Sequence of chain 1.D:
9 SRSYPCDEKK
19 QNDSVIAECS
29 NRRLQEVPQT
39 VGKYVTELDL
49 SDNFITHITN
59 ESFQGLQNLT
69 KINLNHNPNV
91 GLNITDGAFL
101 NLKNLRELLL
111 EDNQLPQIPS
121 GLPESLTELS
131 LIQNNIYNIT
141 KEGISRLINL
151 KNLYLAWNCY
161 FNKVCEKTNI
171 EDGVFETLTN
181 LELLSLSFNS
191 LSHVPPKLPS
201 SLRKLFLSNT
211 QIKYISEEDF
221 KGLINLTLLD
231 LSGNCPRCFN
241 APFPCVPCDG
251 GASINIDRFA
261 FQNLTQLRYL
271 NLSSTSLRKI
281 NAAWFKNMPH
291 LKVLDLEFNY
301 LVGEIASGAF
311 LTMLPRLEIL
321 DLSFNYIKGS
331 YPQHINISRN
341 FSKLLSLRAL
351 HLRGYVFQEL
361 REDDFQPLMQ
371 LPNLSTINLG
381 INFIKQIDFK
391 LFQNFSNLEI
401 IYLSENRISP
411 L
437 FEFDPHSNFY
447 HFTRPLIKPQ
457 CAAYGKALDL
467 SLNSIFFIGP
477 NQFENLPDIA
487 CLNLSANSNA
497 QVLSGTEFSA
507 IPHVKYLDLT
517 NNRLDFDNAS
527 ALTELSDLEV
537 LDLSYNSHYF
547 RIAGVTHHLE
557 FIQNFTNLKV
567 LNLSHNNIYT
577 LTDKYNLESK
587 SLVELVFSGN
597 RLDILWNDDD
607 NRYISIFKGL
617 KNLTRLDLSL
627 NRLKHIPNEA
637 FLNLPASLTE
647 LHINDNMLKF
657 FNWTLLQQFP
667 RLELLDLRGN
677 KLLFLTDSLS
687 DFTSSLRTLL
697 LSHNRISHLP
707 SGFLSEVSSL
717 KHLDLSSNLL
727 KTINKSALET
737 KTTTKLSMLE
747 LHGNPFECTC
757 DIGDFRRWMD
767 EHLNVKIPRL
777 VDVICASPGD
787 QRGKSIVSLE

Binding-site contacts:
Ligand atom C5 contacts residue LEU661 of chain 1.D at 4.0 Å (hydrophobic).
Ligand atom C2 contacts residue ASN634 of chain 1.D at 4.2 Å.
Ligand atom C4 contacts residue ASN658 of chain 1.D at 4.1 Å.
Ligand atom O6 contacts residue THR660 of chain 1.D at 3.9 Å.
Ligand atom C3 contacts residue ASN658 of chain 1.D at 3.6 Å.
Ligand atom O7 contacts residue PHE656 of chain 1.D at 3.4 Å.
Ligand atom C1 contacts residue ASN658 of chain 1.D at 1.4 Å.
Ligand atom O6 contacts residue LEU661 of chain 1.D at 3.5 Å.
Ligand atom C7 contacts residue PHE656 of chain 1.D at 3.8 Å (hydrophobic).
Ligand atom C5 contacts residue THR660 of chain 1.D at 4.5 Å.
Ligand atom C6 contacts residue LEU661 of chain 1.D at 3.7 Å (hydrophobic).
Ligand atom C2 contacts residue ASN658 of chain 1.D at 2.2 Å.
Ligand atom C1 contacts residue LEU661 of chain 1.D at 4.2 Å (hydrophobic).
Ligand atom C1 contacts residue ASN634 of chain 1.D at 3.9 Å.
Ligand atom C1 contacts residue THR660 of chain 1.D at 4.1 Å.
Ligand atom O5 contacts residue ASN634 of chain 1.D at 3.9 Å.
Ligand atom O7 contacts residue ASN658 of chain 1.D at 3.5 Å (h-bond).
Ligand atom O7 contacts residue ASN634 of chain 1.D at 3.9 Å.
Ligand atom C8 contacts residue ASN658 of chain 1.D at 4.4 Å.
Ligand atom C8 contacts residue PHE656 of chain 1.D at 3.9 Å (hydrophobic).
Ligand atom O5 contacts residue LEU661 of chain 1.D at 3.3 Å.
Ligand atom O5 contacts residue ASN658 of chain 1.D at 2.4 Å (h-bond).
Ligand atom N2 contacts residue ASN658 of chain 1.D at 2.7 Å (h-bond).
Ligand atom C7 contacts residue ASN658 of chain 1.D at 3.3 Å.
Ligand atom C5 contacts residue ASN658 of chain 1.D at 3.6 Å.
Ligand atom O5 contacts residue THR660 of chain 1.D at 4.4 Å.

A small-molecule ligand and the protein it binds are described below.
Small molecule (SMILES): CC(=O)N[C@@H]1[C@@H](O)[C@H](O)[C@@H](CO)O[C@H]1O